The protein below binds the small molecule below.
Small molecule (SMILES): O=c1ccn([C@@H]2O[C@H](CO[P](=O)(O)O[P](=O)(O)O[C@H]3O[C@H](CO)[C@@H](O)[C@H](O)[C@H]3O)[C@@H](O)[C@H]2O)c(=O)[nH]1

Binding-site contacts:
Ligand atom O2 contacts residue ILE238 of chain 1.A at 3.5 Å (h-bond).
Ligand atom O1A contacts residue ARG269 of chain 1.A at 3.0 Å (salt-bridge).
Ligand atom C3C contacts residue GLU272 of chain 1.A at 3.4 Å.
Ligand atom O2' contacts residue ARG191 of chain 1.A at 3.5 Å (salt-bridge).
Ligand atom O2C contacts residue GLU272 of chain 1.A at 2.5 Å (salt-bridge).
Ligand atom O1A contacts residue SER189 of chain 1.A at 3.0 Å (h-bond).
Ligand atom C6 contacts residue GLY187 of chain 1.A at 3.6 Å.
Ligand atom O2' contacts residue TYR261 of chain 1.A at 2.9 Å (h-bond).
Ligand atom O4 contacts residue LYS237 of chain 1.A at 3.3 Å.
Ligand atom O1B contacts residue ARG195 of chain 1.A at 2.9 Å (salt-bridge).
Ligand atom O3' contacts residue THR99 of chain 1.A at 2.6 Å (h-bond).
Ligand atom O1A contacts residue GLY188 of chain 1.A at 3.2 Å.
Ligand atom O4C contacts residue VAL18 of chain 1.A at 3.3 Å.
Ligand atom PA contacts residue ARG269 of chain 1.A at 3.6 Å.
Ligand atom O4 contacts residue PHE213 of chain 1.A at 3.4 Å.
Ligand atom O5' contacts residue GOL1 of chain 1.E at 3.2 Å (h-bond).
Ligand atom O2 contacts residue MET240 of chain 1.A at 3.3 Å.
Ligand atom C5 contacts residue GLY187 of chain 1.A at 3.6 Å.
Ligand atom O1B contacts residue ARG191 of chain 1.A at 2.9 Å (salt-bridge).
Ligand atom O3' contacts residue GLN137 of chain 1.A at 3.1 Å (h-bond).
Ligand atom O2A contacts residue SER189 of chain 1.A at 2.6 Å (h-bond).
Ligand atom O4' contacts residue LEU268 of chain 1.A at 3.0 Å (h-bond).
Ligand atom O2B contacts residue ARG269 of chain 1.A at 2.8 Å (salt-bridge).
Ligand atom C6' contacts residue GLU22 of chain 1.A at 3.5 Å.
Ligand atom O6' contacts residue GOL1 of chain 1.E at 2.9 Å (h-bond).
Ligand atom O3' contacts residue THR267 of chain 1.A at 3.6 Å.
Ligand atom C5 contacts residue GLY188 of chain 1.A at 3.6 Å.
Ligand atom C2C contacts residue GLU272 of chain 1.A at 3.5 Å.
Ligand atom O4 contacts residue ILE238 of chain 1.A at 3.0 Å (h-bond).
Ligand atom O3C contacts residue GLU272 of chain 1.A at 2.5 Å (salt-bridge).
Ligand atom O2C contacts residue MET240 of chain 1.A at 3.4 Å.
Ligand atom O3' contacts residue TYR261 of chain 1.A at 3.6 Å.
Ligand atom PA contacts residue SER189 of chain 1.A at 3.7 Å.
Ligand atom N3 contacts residue ILE238 of chain 1.A at 3.0 Å (h-bond).
Ligand atom O5C contacts residue ARG269 of chain 1.A at 3.1 Å (salt-bridge).
Ligand atom O4 contacts residue GLY214 of chain 1.A at 3.3 Å.
Ligand atom C3' contacts residue THR99 of chain 1.A at 3.4 Å.
Ligand atom O4' contacts residue GLN137 of chain 1.A at 3.1 Å (h-bond).
Ligand atom C2' contacts residue THR99 of chain 1.A at 3.5 Å.
Ligand atom O6' contacts residue GLU22 of chain 1.A at 2.8 Å (salt-bridge).

Sequence of chain 1.A:
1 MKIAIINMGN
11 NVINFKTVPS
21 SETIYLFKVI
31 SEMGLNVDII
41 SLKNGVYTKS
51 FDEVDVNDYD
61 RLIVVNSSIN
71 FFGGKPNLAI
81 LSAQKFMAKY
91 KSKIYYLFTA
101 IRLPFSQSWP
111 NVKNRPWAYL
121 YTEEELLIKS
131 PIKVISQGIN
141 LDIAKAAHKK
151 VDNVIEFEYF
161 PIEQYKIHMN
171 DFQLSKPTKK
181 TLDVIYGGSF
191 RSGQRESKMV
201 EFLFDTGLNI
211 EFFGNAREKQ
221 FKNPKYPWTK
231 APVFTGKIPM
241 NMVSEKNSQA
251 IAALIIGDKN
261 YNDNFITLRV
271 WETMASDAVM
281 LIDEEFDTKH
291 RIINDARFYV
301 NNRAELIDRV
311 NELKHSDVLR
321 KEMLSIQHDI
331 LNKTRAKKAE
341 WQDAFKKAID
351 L